A protein and the small-molecule ligand that binds it are described below.
Small molecule (SMILES): O=C(N[C@H]1CN2CCC1CC2)c1cc2cccc(Cl)c2s1

Sequence of chain 1.A:
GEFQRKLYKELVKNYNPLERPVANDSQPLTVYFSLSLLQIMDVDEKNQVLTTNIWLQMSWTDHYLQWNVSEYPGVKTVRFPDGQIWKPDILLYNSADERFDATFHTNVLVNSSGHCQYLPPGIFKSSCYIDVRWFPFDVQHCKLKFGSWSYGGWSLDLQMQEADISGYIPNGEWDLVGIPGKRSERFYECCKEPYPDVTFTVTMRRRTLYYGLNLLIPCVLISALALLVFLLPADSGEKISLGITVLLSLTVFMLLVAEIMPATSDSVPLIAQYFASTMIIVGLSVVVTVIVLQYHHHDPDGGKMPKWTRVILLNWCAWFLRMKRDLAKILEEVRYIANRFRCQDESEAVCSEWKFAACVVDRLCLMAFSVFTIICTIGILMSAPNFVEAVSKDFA

Binding-site contacts:
Ligand atom C11 contacts residue GLN79 of chain 1.B at 3.9 Å.
Ligand atom CL08 contacts residue SER56 of chain 1.B at 3.7 Å.
Ligand atom C17 contacts residue TYR210 of chain 1.A at 3.8 Å (hydrophobic).
Ligand atom CL08 contacts residue ASP186 of chain 1.B at 3.8 Å.
Ligand atom O01 contacts residue GLU211 of chain 1.A at 3.9 Å.
Ligand atom C09 contacts residue SER58 of chain 1.B at 3.9 Å.
Ligand atom S12 contacts residue GLU211 of chain 1.A at 4.0 Å.
Ligand atom C09 contacts residue GLN79 of chain 1.B at 3.9 Å.
Ligand atom C21 contacts residue TRP77 of chain 1.B at 3.8 Å (hydrophobic).
Ligand atom C11 contacts residue LEU78 of chain 1.B at 3.8 Å (hydrophobic).
Ligand atom C10 contacts residue LEU57 of chain 1.B at 3.5 Å (hydrophobic).
Ligand atom C02 contacts residue LEU141 of chain 1.B at 3.7 Å (hydrophobic).
Ligand atom C11 contacts residue SER58 of chain 1.B at 3.6 Å.
Ligand atom S12 contacts residue CYS212 of chain 1.A at 3.7 Å.
Ligand atom C20 contacts residue TRP171 of chain 1.A at 3.4 Å (hydrophobic).
Ligand atom C15 contacts residue LEU141 of chain 1.B at 3.9 Å (hydrophobic).
Ligand atom C14 contacts residue TYR210 of chain 1.A at 4.0 Å (hydrophobic).
Ligand atom O01 contacts residue CYS212 of chain 1.A at 3.4 Å.
Ligand atom C21 contacts residue TRP171 of chain 1.A at 3.7 Å (hydrophobic).
Ligand atom C16 contacts residue TRP77 of chain 1.B at 3.9 Å (hydrophobic).
Ligand atom C15 contacts residue TYR217 of chain 1.A at 4.0 Å (hydrophobic).
Ligand atom C18 contacts residue TRP171 of chain 1.A at 3.7 Å (hydrophobic).
Ligand atom C11 contacts residue TRP77 of chain 1.B at 3.8 Å (hydrophobic).
Ligand atom C04 contacts residue LEU141 of chain 1.B at 3.5 Å (hydrophobic).
Ligand atom C18 contacts residue TYR115 of chain 1.A at 3.8 Å (hydrophobic).
Ligand atom C18 contacts residue TYR217 of chain 1.A at 3.7 Å (hydrophobic).
Ligand atom C17 contacts residue TYR115 of chain 1.A at 3.5 Å (hydrophobic).
Ligand atom C10 contacts residue TRP77 of chain 1.B at 3.7 Å (hydrophobic).
Ligand atom N13 contacts residue LEU141 of chain 1.B at 3.5 Å.
Ligand atom C02 contacts residue CYS212 of chain 1.A at 3.9 Å (hydrophobic).
Ligand atom C10 contacts residue GLN79 of chain 1.B at 3.6 Å.
Ligand atom C10 contacts residue LEU78 of chain 1.B at 3.9 Å (hydrophobic).
Ligand atom C07 contacts residue SER56 of chain 1.B at 3.9 Å.
Ligand atom N19 contacts residue TRP171 of chain 1.A at 3.2 Å (h-bond).
Ligand atom C10 contacts residue SER58 of chain 1.B at 3.5 Å.
Ligand atom C09 contacts residue SER56 of chain 1.B at 3.1 Å.
Ligand atom O01 contacts residue TYR210 of chain 1.A at 3.2 Å.
Ligand atom C03 contacts residue LEU141 of chain 1.B at 3.7 Å (hydrophobic).
Ligand atom C04 contacts residue TRP77 of chain 1.B at 4.0 Å (hydrophobic).
Ligand atom C09 contacts residue LEU57 of chain 1.B at 3.5 Å (hydrophobic).

Sequence of chain 1.B:
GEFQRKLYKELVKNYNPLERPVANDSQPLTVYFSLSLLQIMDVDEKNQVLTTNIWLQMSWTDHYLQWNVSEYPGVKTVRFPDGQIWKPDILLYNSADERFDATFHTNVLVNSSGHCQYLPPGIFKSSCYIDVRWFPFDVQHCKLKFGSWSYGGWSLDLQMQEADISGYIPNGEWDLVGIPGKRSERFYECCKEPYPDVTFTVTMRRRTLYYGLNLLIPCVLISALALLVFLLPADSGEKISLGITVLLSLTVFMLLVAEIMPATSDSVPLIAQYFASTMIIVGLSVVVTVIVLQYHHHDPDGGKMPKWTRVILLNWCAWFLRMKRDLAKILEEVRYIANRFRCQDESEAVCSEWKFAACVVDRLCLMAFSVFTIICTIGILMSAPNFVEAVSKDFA